Sequence of chain 1.C:
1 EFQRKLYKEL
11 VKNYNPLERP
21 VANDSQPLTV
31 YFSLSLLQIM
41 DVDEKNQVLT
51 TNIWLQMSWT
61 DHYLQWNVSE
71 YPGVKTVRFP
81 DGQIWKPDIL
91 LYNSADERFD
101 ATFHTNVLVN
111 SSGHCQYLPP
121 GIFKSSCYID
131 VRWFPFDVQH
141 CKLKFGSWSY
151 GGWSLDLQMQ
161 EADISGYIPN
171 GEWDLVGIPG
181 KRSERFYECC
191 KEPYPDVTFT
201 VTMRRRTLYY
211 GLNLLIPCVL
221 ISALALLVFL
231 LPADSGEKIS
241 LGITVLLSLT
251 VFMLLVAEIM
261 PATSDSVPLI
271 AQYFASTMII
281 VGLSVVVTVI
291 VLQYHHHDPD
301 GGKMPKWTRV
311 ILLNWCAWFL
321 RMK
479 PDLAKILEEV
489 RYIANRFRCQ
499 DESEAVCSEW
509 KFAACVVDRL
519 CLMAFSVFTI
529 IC

This small molecule binds to this protein.
Small molecule (SMILES): CC(=O)N[C@@H]1[C@@H](O)[C@H](O)[C@@H](CO)O[C@H]1O

Binding-site contacts:
Ligand atom C8 contacts residue ASN67 of chain 1.C at 4.3 Å.
Ligand atom C2 contacts residue ASN67 of chain 1.C at 2.4 Å.
Ligand atom O5 contacts residue ASN67 of chain 1.C at 2.3 Å (h-bond).
Ligand atom O6 contacts residue GLU70 of chain 1.C at 4.0 Å.
Ligand atom C4 contacts residue ASN67 of chain 1.C at 4.2 Å.
Ligand atom C5 contacts residue SER69 of chain 1.C at 3.5 Å.
Ligand atom O7 contacts residue ASN67 of chain 1.C at 4.0 Å.
Ligand atom C5 contacts residue ASN67 of chain 1.C at 3.6 Å.
Ligand atom C1 contacts residue SER69 of chain 1.C at 3.5 Å.
Ligand atom O5 contacts residue GLU70 of chain 1.C at 3.7 Å.
Ligand atom O5 contacts residue SER69 of chain 1.C at 3.3 Å.
Ligand atom C6 contacts residue SER69 of chain 1.C at 4.0 Å.
Ligand atom C1 contacts residue GLU70 of chain 1.C at 4.1 Å.
Ligand atom C1 contacts residue ASN67 of chain 1.C at 1.4 Å.
Ligand atom N2 contacts residue ASN67 of chain 1.C at 2.9 Å (h-bond).
Ligand atom C3 contacts residue ASN67 of chain 1.C at 3.8 Å.
Ligand atom C7 contacts residue ASN67 of chain 1.C at 3.5 Å.